Sequence of chain 1.A:
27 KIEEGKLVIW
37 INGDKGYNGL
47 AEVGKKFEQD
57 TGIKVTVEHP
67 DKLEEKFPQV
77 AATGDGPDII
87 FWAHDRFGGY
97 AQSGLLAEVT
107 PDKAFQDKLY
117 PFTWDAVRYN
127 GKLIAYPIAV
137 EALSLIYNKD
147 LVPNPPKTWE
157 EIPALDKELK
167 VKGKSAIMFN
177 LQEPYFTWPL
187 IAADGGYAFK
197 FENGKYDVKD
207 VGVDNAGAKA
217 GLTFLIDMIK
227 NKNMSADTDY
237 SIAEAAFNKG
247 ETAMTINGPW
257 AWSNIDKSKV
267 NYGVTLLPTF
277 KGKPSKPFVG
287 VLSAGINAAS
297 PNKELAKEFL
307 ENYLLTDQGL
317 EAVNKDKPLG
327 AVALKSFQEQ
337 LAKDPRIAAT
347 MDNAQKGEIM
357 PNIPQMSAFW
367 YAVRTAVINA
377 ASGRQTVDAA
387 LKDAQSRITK

Binding-site contacts:
Ligand atom C7B contacts residue GLU71 of chain 1.A at 3.5 Å.
Ligand atom O3 contacts residue TRP88 of chain 1.A at 3.0 Å (h-bond).
Ligand atom C1 contacts residue ASP40 of chain 1.A at 3.4 Å.
Ligand atom O2 contacts residue GLU137 of chain 1.A at 2.6 Å (salt-bridge).
Ligand atom O3 contacts residue GLU70 of chain 1.A at 2.7 Å (salt-bridge).
Ligand atom O2 contacts residue LYS41 of chain 1.A at 2.8 Å (salt-bridge).
Ligand atom C2B contacts residue GLU71 of chain 1.A at 3.7 Å.
Ligand atom C3 contacts residue ASP91 of chain 1.A at 3.5 Å.
Ligand atom O3B contacts residue LYS68 of chain 1.A at 3.6 Å (salt-bridge).
Ligand atom O3 contacts residue GLU137 of chain 1.A at 3.6 Å (salt-bridge).
Ligand atom C3 contacts residue GLU70 of chain 1.A at 3.4 Å.
Ligand atom O2 contacts residue ALA89 of chain 1.A at 3.3 Å.
Ligand atom C2 contacts residue ARG92 of chain 1.A at 3.7 Å.
Ligand atom O1 contacts residue ASP40 of chain 1.A at 2.7 Å (salt-bridge).
Ligand atom O3 contacts residue ASP91 of chain 1.A at 2.7 Å (salt-bridge).
Ligand atom O2 contacts residue ARG92 of chain 1.A at 2.9 Å (salt-bridge).
Ligand atom C1 contacts residue TYR181 of chain 1.A at 3.5 Å (hydrophobic).
Ligand atom C6 contacts residue GLU179 of chain 1.A at 3.4 Å.
Ligand atom C7B contacts residue TYR367 of chain 1.A at 3.4 Å (hydrophobic).
Ligand atom O6 contacts residue GLU179 of chain 1.A at 2.6 Å (salt-bridge).
Ligand atom C3 contacts residue TRP88 of chain 1.A at 3.6 Å (hydrophobic).
Ligand atom C6B contacts residue ARG370 of chain 1.A at 3.6 Å.
Ligand atom O5 contacts residue TRP366 of chain 1.A at 3.1 Å.
Ligand atom C2B contacts residue GLU70 of chain 1.A at 3.6 Å.
Ligand atom O5 contacts residue TYR181 of chain 1.A at 3.3 Å.
Ligand atom C2 contacts residue GLU137 of chain 1.A at 3.4 Å.
Ligand atom O2 contacts residue ASP91 of chain 1.A at 2.7 Å (salt-bridge).
Ligand atom O6 contacts residue TYR181 of chain 1.A at 3.1 Å (h-bond).
Ligand atom O2 contacts residue TRP88 of chain 1.A at 3.6 Å (h-bond).
Ligand atom O2B contacts residue GLU70 of chain 1.A at 2.7 Å (salt-bridge).
Ligand atom O3 contacts residue ARG92 of chain 1.A at 2.8 Å (salt-bridge).
Ligand atom C1B contacts residue GLU71 of chain 1.A at 3.2 Å.
Ligand atom O3 contacts residue TYR367 of chain 1.A at 3.2 Å (h-bond).
Ligand atom O2 contacts residue GLU70 of chain 1.A at 3.6 Å.
Ligand atom C2 contacts residue ASP91 of chain 1.A at 3.3 Å.
Ligand atom C1 contacts residue TRP256 of chain 1.A at 3.7 Å (hydrophobic).
Ligand atom C2 contacts residue TRP256 of chain 1.A at 3.7 Å (hydrophobic).
Ligand atom O3 contacts residue ALA89 of chain 1.A at 3.5 Å.
Ligand atom O6 contacts residue PRO180 of chain 1.A at 3.3 Å.
Ligand atom O1 contacts residue LYS41 of chain 1.A at 3.1 Å (salt-bridge).

This protein binds this small molecule.
Small molecule (SMILES): C[C@H]1O[C@H](O[C@H]2[C@H](O)[C@@H](O)[C@@H](O[C@H]3[C@H](O)[C@@H](O)[C@@H](O)O[C@@H]3CO)O[C@@H]2CO)[C@H](O)[C@@H](O)[C@@H]1N[C@H]1C=C(CO)[C@@H](O)[C@H](O)[C@H]1O